Sequence of chain 22.A:
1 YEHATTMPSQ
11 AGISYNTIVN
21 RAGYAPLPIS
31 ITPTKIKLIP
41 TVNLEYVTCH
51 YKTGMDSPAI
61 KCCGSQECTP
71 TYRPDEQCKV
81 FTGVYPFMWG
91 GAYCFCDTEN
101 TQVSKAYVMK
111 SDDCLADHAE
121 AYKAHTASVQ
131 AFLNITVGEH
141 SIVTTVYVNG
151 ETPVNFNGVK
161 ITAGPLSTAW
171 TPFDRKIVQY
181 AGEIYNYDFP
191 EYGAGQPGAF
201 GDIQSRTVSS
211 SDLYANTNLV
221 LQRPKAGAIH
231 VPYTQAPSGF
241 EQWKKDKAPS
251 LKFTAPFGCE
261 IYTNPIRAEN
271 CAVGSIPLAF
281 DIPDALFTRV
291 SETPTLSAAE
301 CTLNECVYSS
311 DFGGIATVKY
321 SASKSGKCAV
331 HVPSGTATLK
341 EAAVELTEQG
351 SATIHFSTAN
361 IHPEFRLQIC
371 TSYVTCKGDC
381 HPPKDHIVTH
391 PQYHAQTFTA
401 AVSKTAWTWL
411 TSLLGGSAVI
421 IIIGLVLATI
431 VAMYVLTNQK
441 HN

Binding-site contacts:
Ligand atom O6 contacts residue ASN318 of chain 2.B at 2.9 Å (h-bond).
Ligand atom C6 contacts residue SER284 of chain 2.B at 3.4 Å.
Ligand atom C7 contacts residue GLU305 of chain 22.A at 3.6 Å.
Ligand atom C6 contacts residue ASN318 of chain 2.B at 3.2 Å.
Ligand atom N2 contacts residue GLU305 of chain 22.A at 4.4 Å.
Ligand atom O5 contacts residue SER284 of chain 2.B at 4.2 Å.
Ligand atom O6 contacts residue SER284 of chain 2.B at 2.4 Å (h-bond).
Ligand atom C5 contacts residue SER284 of chain 2.B at 4.5 Å.
Ligand atom C8 contacts residue GLU305 of chain 22.A at 4.5 Å.
Ligand atom O7 contacts residue GLU305 of chain 22.A at 2.4 Å (salt-bridge).

Sequence of chain 2.B:
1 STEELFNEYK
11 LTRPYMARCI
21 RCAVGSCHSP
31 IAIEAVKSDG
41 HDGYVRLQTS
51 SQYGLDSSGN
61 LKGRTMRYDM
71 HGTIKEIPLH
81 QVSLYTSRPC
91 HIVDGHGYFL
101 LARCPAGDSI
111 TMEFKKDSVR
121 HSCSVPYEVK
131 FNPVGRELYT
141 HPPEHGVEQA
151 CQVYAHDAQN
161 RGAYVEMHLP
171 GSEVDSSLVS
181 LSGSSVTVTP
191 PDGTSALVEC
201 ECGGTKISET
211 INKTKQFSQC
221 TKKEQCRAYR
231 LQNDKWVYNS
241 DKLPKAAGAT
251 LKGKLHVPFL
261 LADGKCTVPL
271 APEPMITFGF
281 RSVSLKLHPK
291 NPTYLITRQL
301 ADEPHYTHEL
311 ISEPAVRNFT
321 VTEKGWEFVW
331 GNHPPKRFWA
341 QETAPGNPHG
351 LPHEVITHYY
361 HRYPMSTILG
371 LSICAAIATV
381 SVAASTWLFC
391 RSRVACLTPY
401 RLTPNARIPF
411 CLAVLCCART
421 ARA

A small-molecule ligand and the protein it binds are described below.
Small molecule (SMILES): CC(=O)N[C@@H]1[C@@H](O)[C@H](O)[C@@H](CO)O[C@H]1O